A small-molecule ligand and the protein it binds are described below.
Small molecule (SMILES): CCOc1ccc2cc(-c3nn(CC4CCNCC4)c4ncnc(N)c34)ccc2c1

Sequence of chain 1.A:
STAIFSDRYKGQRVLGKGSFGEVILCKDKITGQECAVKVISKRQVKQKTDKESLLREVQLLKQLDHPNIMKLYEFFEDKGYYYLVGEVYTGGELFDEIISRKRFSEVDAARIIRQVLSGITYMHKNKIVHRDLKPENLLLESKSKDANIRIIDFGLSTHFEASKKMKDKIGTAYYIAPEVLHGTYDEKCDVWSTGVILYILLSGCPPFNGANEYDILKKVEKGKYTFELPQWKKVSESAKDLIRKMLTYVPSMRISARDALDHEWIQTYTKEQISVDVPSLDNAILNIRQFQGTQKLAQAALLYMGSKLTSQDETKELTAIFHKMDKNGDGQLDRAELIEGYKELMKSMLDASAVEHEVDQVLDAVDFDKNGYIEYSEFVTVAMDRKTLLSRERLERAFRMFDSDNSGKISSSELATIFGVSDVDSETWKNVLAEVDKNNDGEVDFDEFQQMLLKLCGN

Binding-site contacts:
Ligand atom C6 contacts residue ALA56 of chain 1.A at 3.1 Å (hydrophobic).
Ligand atom CAV contacts residue VAL43 of chain 1.A at 3.7 Å (hydrophobic).
Ligand atom OAT contacts residue LEU176 of chain 1.A at 3.8 Å.
Ligand atom CAH contacts residue MET90 of chain 1.A at 3.5 Å (hydrophobic).
Ligand atom CAI contacts residue VAL43 of chain 1.A at 3.7 Å (hydrophobic).
Ligand atom C2 contacts residue LEU35 of chain 1.A at 3.8 Å (hydrophobic).
Ligand atom CAZ contacts residue LYS58 of chain 1.A at 3.7 Å.
Ligand atom NAB contacts residue GLU107 of chain 1.A at 3.2 Å (salt-bridge).
Ligand atom OAT contacts residue MET90 of chain 1.A at 3.7 Å.
Ligand atom CAE contacts residue LEU104 of chain 1.A at 3.4 Å (hydrophobic).
Ligand atom CAJ contacts residue MET90 of chain 1.A at 3.1 Å (hydrophobic).
Ligand atom N1 contacts residue TYR109 of chain 1.A at 3.6 Å.
Ligand atom OAT contacts residue LEU104 of chain 1.A at 3.1 Å.
Ligand atom CAC contacts residue LEU104 of chain 1.A at 3.2 Å (hydrophobic).
Ligand atom CAH contacts residue ASP173 of chain 1.A at 3.4 Å.
Ligand atom CAC contacts residue MET90 of chain 1.A at 3.3 Å (hydrophobic).
Ligand atom CAY contacts residue ASP173 of chain 1.A at 3.6 Å.
Ligand atom C2 contacts residue TYR109 of chain 1.A at 3.5 Å (hydrophobic).
Ligand atom CAA contacts residue LEU176 of chain 1.A at 3.7 Å (hydrophobic).
Ligand atom CAE contacts residue MET90 of chain 1.A at 3.7 Å (hydrophobic).
Ligand atom NAR contacts residue VAL43 of chain 1.A at 2.7 Å.
Ligand atom C4 contacts residue VAL43 of chain 1.A at 3.5 Å (hydrophobic).
Ligand atom N1 contacts residue ALA56 of chain 1.A at 3.3 Å.
Ligand atom N1 contacts residue VAL108 of chain 1.A at 3.8 Å.
Ligand atom CAF contacts residue ASP173 of chain 1.A at 3.0 Å.
Ligand atom NAS contacts residue GLU113 of chain 1.A at 2.9 Å (salt-bridge).
Ligand atom CAU contacts residue MET90 of chain 1.A at 3.3 Å (hydrophobic).
Ligand atom CAF contacts residue LYS58 of chain 1.A at 3.7 Å.
Ligand atom C5 contacts residue VAL43 of chain 1.A at 3.3 Å (hydrophobic).
Ligand atom CAO contacts residue VAL43 of chain 1.A at 3.8 Å (hydrophobic).
Ligand atom CAU contacts residue LEU104 of chain 1.A at 3.6 Å (hydrophobic).
Ligand atom CAD contacts residue ILE172 of chain 1.A at 3.9 Å (hydrophobic).
Ligand atom CAE contacts residue LYS58 of chain 1.A at 3.6 Å.
Ligand atom CAK contacts residue GLU113 of chain 1.A at 2.9 Å.
Ligand atom NBD contacts residue VAL43 of chain 1.A at 3.4 Å.
Ligand atom CAX contacts residue VAL43 of chain 1.A at 3.1 Å (hydrophobic).
Ligand atom CAF contacts residue ILE172 of chain 1.A at 3.8 Å (hydrophobic).
Ligand atom CAZ contacts residue MET90 of chain 1.A at 3.6 Å (hydrophobic).
Ligand atom NAB contacts residue ALA56 of chain 1.A at 2.9 Å.
Ligand atom CAY contacts residue MET90 of chain 1.A at 3.5 Å (hydrophobic).